The protein below binds the small molecule below.
Small molecule (SMILES): CC(=O)N[C@@H]1[C@@H](O)[C@H](O)[C@@H](CO)O[C@H]1O

Sequence of chain 1.E:
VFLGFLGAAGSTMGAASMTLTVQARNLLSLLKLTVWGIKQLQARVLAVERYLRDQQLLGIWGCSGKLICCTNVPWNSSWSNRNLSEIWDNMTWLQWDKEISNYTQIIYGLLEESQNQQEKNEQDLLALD

Binding-site contacts:
Ligand atom N2 contacts residue ASN57 of chain 1.B at 2.9 Å (h-bond).
Ligand atom C7 contacts residue ASN57 of chain 1.B at 3.8 Å.
Ligand atom O7 contacts residue ASN57 of chain 1.B at 4.2 Å.
Ligand atom C1 contacts residue ASN57 of chain 1.B at 1.4 Å.
Ligand atom C8 contacts residue SER11 of chain 1.E at 4.4 Å.
Ligand atom C4 contacts residue ASN57 of chain 1.B at 4.2 Å.
Ligand atom C3 contacts residue ASN57 of chain 1.B at 3.8 Å.
Ligand atom C5 contacts residue ASN57 of chain 1.B at 3.7 Å.
Ligand atom C2 contacts residue ASN57 of chain 1.B at 2.5 Å.
Ligand atom O5 contacts residue ASN57 of chain 1.B at 2.4 Å (h-bond).

Sequence of chain 1.B:
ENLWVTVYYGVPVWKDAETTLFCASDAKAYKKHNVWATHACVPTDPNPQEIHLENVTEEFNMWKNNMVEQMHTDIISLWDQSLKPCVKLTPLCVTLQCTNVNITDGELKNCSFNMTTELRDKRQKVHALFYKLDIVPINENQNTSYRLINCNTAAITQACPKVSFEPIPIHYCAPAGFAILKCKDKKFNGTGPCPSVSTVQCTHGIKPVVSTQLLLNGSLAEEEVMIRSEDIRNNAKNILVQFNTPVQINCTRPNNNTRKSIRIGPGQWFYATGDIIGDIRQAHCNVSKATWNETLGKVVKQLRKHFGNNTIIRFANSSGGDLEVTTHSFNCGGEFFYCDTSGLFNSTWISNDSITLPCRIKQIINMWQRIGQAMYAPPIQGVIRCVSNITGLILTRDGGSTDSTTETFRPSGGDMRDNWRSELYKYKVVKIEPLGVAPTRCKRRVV